Binding-site contacts:
Ligand atom CAE contacts residue GOL1 of chain 1.G at 3.5 Å.
Ligand atom N1 contacts residue PHE117 of chain 1.A at 3.8 Å.
Ligand atom NAA contacts residue SER115 of chain 1.A at 3.0 Å (h-bond).
Ligand atom FAC contacts residue MET233 of chain 1.A at 3.5 Å.
Ligand atom NAK contacts residue ASP181 of chain 1.A at 3.7 Å.
Ligand atom N3 contacts residue PHE117 of chain 1.A at 3.6 Å.
Ligand atom NAA contacts residue PHE117 of chain 1.A at 3.6 Å.
Ligand atom NAK contacts residue TYR194 of chain 1.A at 2.8 Å (h-bond).
Ligand atom C5 contacts residue PHE117 of chain 1.A at 3.8 Å (hydrophobic).
Ligand atom C4 contacts residue PHE117 of chain 1.A at 3.5 Å (hydrophobic).
Ligand atom N1 contacts residue NAP1 of chain 1.E at 2.9 Å (h-bond).
Ligand atom CAL contacts residue GOL1 of chain 1.G at 3.9 Å.
Ligand atom CAP contacts residue PHE117 of chain 1.A at 3.7 Å (hydrophobic).
Ligand atom NAK contacts residue PHE117 of chain 1.A at 3.6 Å.
Ligand atom CAH contacts residue TYR194 of chain 1.A at 3.9 Å (hydrophobic).
Ligand atom CAP contacts residue NAP1 of chain 1.E at 3.6 Å.
Ligand atom N3 contacts residue TYR194 of chain 1.A at 3.7 Å.
Ligand atom C2 contacts residue NAP1 of chain 1.E at 3.3 Å.
Ligand atom N3 contacts residue NAP1 of chain 1.E at 2.8 Å (h-bond).
Ligand atom C5 contacts residue NAP1 of chain 1.E at 3.8 Å.
Ligand atom C6 contacts residue NAP1 of chain 1.E at 3.6 Å.
Ligand atom CAE contacts residue PRO230 of chain 1.A at 3.6 Å (hydrophobic).
Ligand atom NAK contacts residue NAP1 of chain 1.E at 3.5 Å.
Ligand atom NAA contacts residue NAP1 of chain 1.E at 3.0 Å (h-bond).
Ligand atom C4 contacts residue NAP1 of chain 1.E at 3.6 Å.
Ligand atom CAG contacts residue PHE117 of chain 1.A at 3.4 Å (hydrophobic).
Ligand atom CAF contacts residue NAP1 of chain 1.E at 3.6 Å.
Ligand atom CAO contacts residue PHE117 of chain 1.A at 3.9 Å (hydrophobic).
Ligand atom CAH contacts residue PHE117 of chain 1.A at 3.6 Å (hydrophobic).
Ligand atom CAH contacts residue NAP1 of chain 1.E at 3.4 Å.
Ligand atom FAC contacts residue GOL1 of chain 1.G at 3.9 Å.
Ligand atom NAB contacts residue NAP1 of chain 1.E at 3.7 Å.
Ligand atom FAC contacts residue TRP241 of chain 1.A at 3.4 Å.
Ligand atom C2 contacts residue PHE117 of chain 1.A at 3.4 Å (hydrophobic).
Ligand atom C6 contacts residue PHE117 of chain 1.A at 3.7 Å (hydrophobic).
Ligand atom NAB contacts residue ARG34 of chain 1.A at 3.8 Å.
Ligand atom CAL contacts residue LEU229 of chain 1.A at 3.8 Å (hydrophobic).
Ligand atom CAO contacts residue NAP1 of chain 1.E at 3.9 Å.
Ligand atom C4 contacts residue TYR194 of chain 1.A at 3.6 Å (hydrophobic).
Ligand atom FAC contacts residue LEU229 of chain 1.A at 3.4 Å.

Sequence of chain 1.A:
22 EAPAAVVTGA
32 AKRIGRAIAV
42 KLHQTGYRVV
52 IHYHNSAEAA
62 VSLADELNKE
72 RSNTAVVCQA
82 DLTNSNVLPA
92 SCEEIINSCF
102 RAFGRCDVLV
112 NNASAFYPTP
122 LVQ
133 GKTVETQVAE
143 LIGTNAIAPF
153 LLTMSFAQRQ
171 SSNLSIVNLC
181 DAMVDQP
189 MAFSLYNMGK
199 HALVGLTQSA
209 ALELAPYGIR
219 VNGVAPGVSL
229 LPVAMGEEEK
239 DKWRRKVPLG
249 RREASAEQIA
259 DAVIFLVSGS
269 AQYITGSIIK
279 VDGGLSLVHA

This protein binds this small molecule.
Small molecule (SMILES): Nc1nc(N)c2c(-c3ccc(F)cc3)cnc-2[nH]1